Sequence of chain 2.E:
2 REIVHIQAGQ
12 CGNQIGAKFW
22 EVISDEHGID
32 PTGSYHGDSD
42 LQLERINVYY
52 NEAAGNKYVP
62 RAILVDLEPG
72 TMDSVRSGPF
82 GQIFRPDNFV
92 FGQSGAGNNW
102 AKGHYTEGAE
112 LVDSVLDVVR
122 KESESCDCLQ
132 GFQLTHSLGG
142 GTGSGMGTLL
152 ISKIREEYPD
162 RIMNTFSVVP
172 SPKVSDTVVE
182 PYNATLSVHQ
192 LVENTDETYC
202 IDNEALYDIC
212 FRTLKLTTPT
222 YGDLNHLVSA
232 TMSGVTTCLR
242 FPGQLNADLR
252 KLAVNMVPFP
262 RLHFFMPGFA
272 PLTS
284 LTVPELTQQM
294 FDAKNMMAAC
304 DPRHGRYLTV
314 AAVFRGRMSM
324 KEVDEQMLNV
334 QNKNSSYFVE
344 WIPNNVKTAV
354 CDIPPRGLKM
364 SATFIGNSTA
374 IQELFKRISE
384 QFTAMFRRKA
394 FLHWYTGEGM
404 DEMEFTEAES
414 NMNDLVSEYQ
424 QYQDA

A protein and the small-molecule ligand that binds it are described below.
Small molecule (SMILES): COc1cc2c(c(OC)c1OC)-c1ccc(OC)c(=O)cc1[C@@H](NC(=O)CS)CC2

Sequence of chain 2.D:
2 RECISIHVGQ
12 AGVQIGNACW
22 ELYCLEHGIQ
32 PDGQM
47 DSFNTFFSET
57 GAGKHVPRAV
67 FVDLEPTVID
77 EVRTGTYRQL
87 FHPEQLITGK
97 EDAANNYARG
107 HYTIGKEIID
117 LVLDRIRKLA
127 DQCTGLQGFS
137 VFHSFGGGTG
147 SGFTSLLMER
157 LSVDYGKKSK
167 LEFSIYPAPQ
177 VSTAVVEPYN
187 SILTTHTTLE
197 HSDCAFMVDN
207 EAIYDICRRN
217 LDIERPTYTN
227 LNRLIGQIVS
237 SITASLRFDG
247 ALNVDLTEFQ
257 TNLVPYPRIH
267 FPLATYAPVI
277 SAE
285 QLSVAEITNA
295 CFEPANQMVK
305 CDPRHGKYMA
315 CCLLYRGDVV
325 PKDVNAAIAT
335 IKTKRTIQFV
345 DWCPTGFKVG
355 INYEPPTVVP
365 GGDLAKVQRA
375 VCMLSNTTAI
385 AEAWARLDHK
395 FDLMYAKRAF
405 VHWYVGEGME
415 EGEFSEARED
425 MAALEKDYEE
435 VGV

Binding-site contacts:
Ligand atom C9 contacts residue LEU253 of chain 2.E at 3.8 Å (hydrophobic).
Ligand atom C12 contacts residue LEU246 of chain 2.E at 3.8 Å (hydrophobic).
Ligand atom C16 contacts residue LYS350 of chain 2.E at 3.4 Å.
Ligand atom O6 contacts residue ASN256 of chain 2.E at 3.6 Å.
Ligand atom S1 contacts residue SER178 of chain 2.D at 3.1 Å.
Ligand atom C4 contacts residue ILE368 of chain 2.E at 3.3 Å (hydrophobic).
Ligand atom O5 contacts residue VAL181 of chain 2.D at 3.8 Å.
Ligand atom C18 contacts residue VAL313 of chain 2.E at 3.3 Å (hydrophobic).
Ligand atom C5 contacts residue LEU253 of chain 2.E at 3.8 Å (hydrophobic).
Ligand atom C1 contacts residue LEU253 of chain 2.E at 3.4 Å (hydrophobic).
Ligand atom C8 contacts residue LEU253 of chain 2.E at 3.7 Å (hydrophobic).
Ligand atom S1 contacts residue THR179 of chain 2.D at 3.8 Å.
Ligand atom C5 contacts residue ALA248 of chain 2.E at 3.8 Å (hydrophobic).
Ligand atom C18 contacts residue MET257 of chain 2.E at 3.5 Å (hydrophobic).
Ligand atom O3 contacts residue ALA248 of chain 2.E at 3.2 Å.
Ligand atom O5 contacts residue LYS350 of chain 2.E at 2.9 Å.
Ligand atom C22 contacts residue LEU253 of chain 2.E at 3.4 Å (hydrophobic).
Ligand atom C18 contacts residue VAL181 of chain 2.D at 3.8 Å (hydrophobic).
Ligand atom O1 contacts residue ALA314 of chain 2.E at 3.3 Å.
Ligand atom C6 contacts residue CYS239 of chain 2.E at 3.8 Å (hydrophobic).
Ligand atom C6 contacts residue LEU240 of chain 2.E at 3.7 Å (hydrophobic).
Ligand atom C4 contacts residue VAL236 of chain 2.E at 3.8 Å (hydrophobic).
Ligand atom C7 contacts residue ALA248 of chain 2.E at 3.3 Å (hydrophobic).
Ligand atom C17 contacts residue ASN256 of chain 2.E at 3.8 Å.
Ligand atom O3 contacts residue CYS239 of chain 2.E at 3.2 Å (h-bond).
Ligand atom C5 contacts residue CYS239 of chain 2.E at 3.8 Å (hydrophobic).
Ligand atom O6 contacts residue VAL181 of chain 2.D at 3.1 Å.
Ligand atom C20 contacts residue LEU253 of chain 2.E at 3.9 Å (hydrophobic).
Ligand atom C3 contacts residue CYS239 of chain 2.E at 3.7 Å (hydrophobic).
Ligand atom O5 contacts residue ALA180 of chain 2.D at 3.7 Å.
Ligand atom C6 contacts residue VAL236 of chain 2.E at 3.8 Å (hydrophobic).
Ligand atom O1 contacts residue LEU253 of chain 2.E at 3.9 Å.
Ligand atom C7 contacts residue LEU253 of chain 2.E at 3.9 Å (hydrophobic).
Ligand atom C19 contacts residue ASN256 of chain 2.E at 3.8 Å.
Ligand atom O4 contacts residue LEU246 of chain 2.E at 3.8 Å.
Ligand atom C17 contacts residue LYS350 of chain 2.E at 3.9 Å.
Ligand atom C2 contacts residue ALA314 of chain 2.E at 3.8 Å (hydrophobic).
Ligand atom O2 contacts residue CYS239 of chain 2.E at 3.1 Å (h-bond).
Ligand atom C3 contacts residue LEU253 of chain 2.E at 3.6 Å (hydrophobic).
Ligand atom O5 contacts residue THR179 of chain 2.D at 3.9 Å.